Sequence of chain 4.A:
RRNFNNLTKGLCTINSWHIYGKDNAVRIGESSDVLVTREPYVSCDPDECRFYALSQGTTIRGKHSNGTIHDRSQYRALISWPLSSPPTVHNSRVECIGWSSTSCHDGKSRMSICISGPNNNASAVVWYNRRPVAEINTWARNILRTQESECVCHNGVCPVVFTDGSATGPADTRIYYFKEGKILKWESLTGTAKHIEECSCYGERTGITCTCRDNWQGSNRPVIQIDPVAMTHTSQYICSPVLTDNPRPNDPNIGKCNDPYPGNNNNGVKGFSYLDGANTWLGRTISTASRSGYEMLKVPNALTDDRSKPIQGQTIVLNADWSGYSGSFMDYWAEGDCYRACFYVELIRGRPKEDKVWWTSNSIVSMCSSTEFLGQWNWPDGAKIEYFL

Binding-site contacts:
Ligand atom C8 contacts residue TRP362 of chain 4.A at 3.5 Å (hydrophobic).
Ligand atom C4 contacts residue ASN70 of chain 4.A at 4.2 Å.
Ligand atom C1 contacts residue ASN70 of chain 4.A at 1.4 Å.
Ligand atom C3 contacts residue TRP362 of chain 4.A at 3.7 Å (hydrophobic).
Ligand atom O7 contacts residue ASN70 of chain 4.A at 4.0 Å.
Ligand atom C7 contacts residue TRP362 of chain 4.A at 4.0 Å (hydrophobic).
Ligand atom C5 contacts residue ASN70 of chain 4.A at 3.7 Å.
Ligand atom O5 contacts residue ASN70 of chain 4.A at 2.4 Å (h-bond).
Ligand atom O5 contacts residue TRP362 of chain 4.A at 4.4 Å.
Ligand atom C3 contacts residue ASN70 of chain 4.A at 3.8 Å.
Ligand atom N2 contacts residue ASN70 of chain 4.A at 2.9 Å (h-bond).
Ligand atom O3 contacts residue TRP362 of chain 4.A at 4.2 Å.
Ligand atom C2 contacts residue ASN70 of chain 4.A at 2.4 Å.
Ligand atom C4 contacts residue TRP362 of chain 4.A at 4.3 Å (hydrophobic).
Ligand atom C7 contacts residue ASN70 of chain 4.A at 3.6 Å.
Ligand atom O4 contacts residue TRP362 of chain 4.A at 4.1 Å.
Ligand atom C5 contacts residue TRP362 of chain 4.A at 4.0 Å (hydrophobic).
Ligand atom C2 contacts residue TRP362 of chain 4.A at 4.1 Å (hydrophobic).
Ligand atom N2 contacts residue TRP362 of chain 4.A at 3.4 Å.
Ligand atom C1 contacts residue TRP362 of chain 4.A at 3.7 Å (hydrophobic).

A protein and the small-molecule ligand that binds it are described below.
Small molecule (SMILES): CC(=O)N[C@@H]1[C@@H](O)[C@H](O)[C@@H](CO)O[C@H]1O